Sequence of chain 1.C:
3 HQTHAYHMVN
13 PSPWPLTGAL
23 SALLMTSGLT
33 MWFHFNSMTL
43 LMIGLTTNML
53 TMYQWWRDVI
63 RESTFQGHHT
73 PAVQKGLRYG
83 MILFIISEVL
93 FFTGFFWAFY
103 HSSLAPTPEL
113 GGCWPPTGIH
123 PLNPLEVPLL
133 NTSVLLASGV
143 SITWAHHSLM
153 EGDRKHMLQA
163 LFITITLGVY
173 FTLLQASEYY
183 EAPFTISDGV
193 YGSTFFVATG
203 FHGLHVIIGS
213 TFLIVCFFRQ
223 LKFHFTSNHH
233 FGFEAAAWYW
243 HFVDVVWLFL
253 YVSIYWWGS

Binding-site contacts:
Ligand atom C15 contacts residue LEU160 of chain 1.C at 4.4 Å (hydrophobic).
Ligand atom C21 contacts residue PHE1 of chain 1.J at 3.9 Å (hydrophobic).
Ligand atom C18 contacts residue LEU160 of chain 1.C at 4.0 Å (hydrophobic).
Ligand atom C15 contacts residue LYS157 of chain 1.C at 3.8 Å.
Ligand atom C24 contacts residue PHE1 of chain 1.J at 4.2 Å (hydrophobic).
Ligand atom O25 contacts residue PHE1 of chain 1.J at 3.4 Å (h-bond).
Ligand atom O7 contacts residue GLN161 of chain 1.C at 4.2 Å.
Ligand atom C5 contacts residue PHE164 of chain 1.C at 4.0 Å (hydrophobic).
Ligand atom C24 contacts residue ARG156 of chain 1.C at 3.4 Å.
Ligand atom C2 contacts residue PHE164 of chain 1.C at 4.4 Å (hydrophobic).
Ligand atom C6 contacts residue GLN161 of chain 1.C at 3.8 Å.
Ligand atom C6 contacts residue PHE164 of chain 1.C at 4.2 Å (hydrophobic).
Ligand atom C7 contacts residue GLN161 of chain 1.C at 4.0 Å.
Ligand atom O26 contacts residue ARG156 of chain 1.C at 3.1 Å (salt-bridge).
Ligand atom O25 contacts residue ARG156 of chain 1.C at 3.2 Å (salt-bridge).
Ligand atom C21 contacts residue LEU223 of chain 1.C at 4.3 Å (hydrophobic).
Ligand atom C18 contacts residue LEU223 of chain 1.C at 4.0 Å (hydrophobic).
Ligand atom C19 contacts residue PHE164 of chain 1.C at 3.5 Å (hydrophobic).
Ligand atom C16 contacts residue LYS157 of chain 1.C at 3.9 Å.

The protein below binds the small molecule below.
Small molecule (SMILES): C[C@H](CCC(=O)O)[C@H]1CC[C@H]2[C@@H]3[C@H](O)C[C@@H]4C[C@H](O)CC[C@]4(C)[C@H]3C[C@H](O)[C@]12C

Sequence of chain 1.J:
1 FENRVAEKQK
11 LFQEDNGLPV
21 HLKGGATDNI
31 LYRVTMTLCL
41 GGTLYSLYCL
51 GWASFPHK